A small-molecule ligand and the protein it binds are described below.
Small molecule (SMILES): CCCCCCCCCCCC[N+](C)(C)CCCS(=O)(=O)O

Sequence of chain 51.A:
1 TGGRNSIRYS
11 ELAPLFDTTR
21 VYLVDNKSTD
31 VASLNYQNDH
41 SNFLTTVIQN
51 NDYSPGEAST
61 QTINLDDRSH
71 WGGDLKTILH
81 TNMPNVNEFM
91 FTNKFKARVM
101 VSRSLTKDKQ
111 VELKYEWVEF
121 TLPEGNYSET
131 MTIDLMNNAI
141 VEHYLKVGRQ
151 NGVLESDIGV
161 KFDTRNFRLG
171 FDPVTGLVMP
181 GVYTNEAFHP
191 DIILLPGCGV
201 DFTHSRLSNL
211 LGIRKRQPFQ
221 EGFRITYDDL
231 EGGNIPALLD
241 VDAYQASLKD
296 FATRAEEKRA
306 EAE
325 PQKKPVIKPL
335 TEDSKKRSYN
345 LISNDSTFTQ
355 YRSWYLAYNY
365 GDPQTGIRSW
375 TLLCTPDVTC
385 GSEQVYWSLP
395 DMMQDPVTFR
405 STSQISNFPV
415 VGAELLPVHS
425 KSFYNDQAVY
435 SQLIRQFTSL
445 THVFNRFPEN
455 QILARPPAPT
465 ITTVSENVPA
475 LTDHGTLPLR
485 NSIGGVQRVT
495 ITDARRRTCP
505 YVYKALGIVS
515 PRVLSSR

Binding-site contacts:
Ligand atom S1 contacts residue LYS215 of chain 51.A at 4.1 Å.
Ligand atom O1S contacts residue TRP374 of chain 51.A at 4.0 Å.
Ligand atom C3 contacts residue ASP229 of chain 51.A at 4.4 Å.
Ligand atom O3S contacts residue ARG224 of chain 51.A at 3.8 Å.
Ligand atom O1S contacts residue GLY222 of chain 51.A at 3.0 Å (h-bond).
Ligand atom O1S contacts residue PHE223 of chain 51.A at 3.2 Å.
Ligand atom C2 contacts residue ARG224 of chain 51.A at 4.0 Å.
Ligand atom O2S contacts residue GLY222 of chain 51.A at 3.4 Å (h-bond).
Ligand atom O1S contacts residue ARG224 of chain 51.A at 2.9 Å (salt-bridge).
Ligand atom C1 contacts residue TRP374 of chain 51.A at 3.3 Å (hydrophobic).
Ligand atom N1 contacts residue TRP374 of chain 51.A at 3.5 Å.
Ligand atom S1 contacts residue TRP374 of chain 51.A at 4.4 Å.
Ligand atom O2S contacts residue LYS215 of chain 51.A at 3.1 Å (salt-bridge).
Ligand atom S1 contacts residue GLY222 of chain 51.A at 3.8 Å.
Ligand atom S1 contacts residue ARG224 of chain 51.A at 4.0 Å.
Ligand atom O1S contacts residue LYS215 of chain 51.A at 3.9 Å.
Ligand atom C2 contacts residue TRP374 of chain 51.A at 4.0 Å (hydrophobic).
Ligand atom C1 contacts residue ARG224 of chain 51.A at 4.1 Å.
Ligand atom C3 contacts residue TRP374 of chain 51.A at 4.0 Å (hydrophobic).